Sequence of chain 1.H:
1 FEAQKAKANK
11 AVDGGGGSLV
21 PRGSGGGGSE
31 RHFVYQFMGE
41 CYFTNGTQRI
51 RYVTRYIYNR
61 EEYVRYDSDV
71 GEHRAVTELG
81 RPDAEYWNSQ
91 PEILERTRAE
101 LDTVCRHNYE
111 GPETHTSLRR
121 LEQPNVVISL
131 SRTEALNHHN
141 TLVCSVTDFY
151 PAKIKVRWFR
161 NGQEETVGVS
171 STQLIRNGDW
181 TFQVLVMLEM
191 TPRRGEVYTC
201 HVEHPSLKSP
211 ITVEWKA

Binding-site contacts:
Ligand atom C2 contacts residue ASN45 of chain 1.H at 2.5 Å.
Ligand atom C4 contacts residue ASN45 of chain 1.H at 4.3 Å.
Ligand atom C7 contacts residue ASN45 of chain 1.H at 3.0 Å.
Ligand atom C3 contacts residue ASN45 of chain 1.H at 3.8 Å.
Ligand atom N2 contacts residue ASN45 of chain 1.H at 2.8 Å (h-bond).
Ligand atom O5 contacts residue ASN45 of chain 1.H at 2.4 Å (h-bond).
Ligand atom O7 contacts residue ASN45 of chain 1.H at 3.9 Å.
Ligand atom C8 contacts residue ASN45 of chain 1.H at 3.0 Å.
Ligand atom C1 contacts residue ASN45 of chain 1.H at 1.4 Å.
Ligand atom C5 contacts residue ASN45 of chain 1.H at 3.7 Å.

This protein binds this small molecule.
Small molecule (SMILES): CC(=O)N[C@@H]1[C@@H](O)[C@H](O)[C@@H](CO)O[C@H]1O